Binding-site contacts:
Ligand atom O3 contacts residue NAG1 of chain 2.E at 1.4 Å.
Ligand atom N2 contacts residue NAG1 of chain 2.E at 3.6 Å.
Ligand atom C2 contacts residue NAG1 of chain 2.E at 3.6 Å.
Ligand atom C8 contacts residue NAG1 of chain 2.E at 4.2 Å.
Ligand atom C7 contacts residue NAG1 of chain 2.E at 3.6 Å.
Ligand atom C3 contacts residue NAG1 of chain 2.E at 2.8 Å.
Ligand atom O4 contacts residue NAG1 of chain 2.E at 3.6 Å.
Ligand atom C8 contacts residue THR108 of chain 2.A at 3.4 Å.
Ligand atom O7 contacts residue NAG1 of chain 2.E at 3.7 Å.
Ligand atom C8 contacts residue TRP109 of chain 2.A at 4.1 Å (hydrophobic).
Ligand atom C4 contacts residue NAG1 of chain 2.E at 3.8 Å.
Ligand atom N2 contacts residue TRP109 of chain 2.A at 4.3 Å.

This protein binds this small molecule.
Small molecule (SMILES): CC(=O)N[C@@H]1[C@@H](O)[C@H](O)[C@@H](CO)O[C@H]1O

Sequence of chain 2.A:
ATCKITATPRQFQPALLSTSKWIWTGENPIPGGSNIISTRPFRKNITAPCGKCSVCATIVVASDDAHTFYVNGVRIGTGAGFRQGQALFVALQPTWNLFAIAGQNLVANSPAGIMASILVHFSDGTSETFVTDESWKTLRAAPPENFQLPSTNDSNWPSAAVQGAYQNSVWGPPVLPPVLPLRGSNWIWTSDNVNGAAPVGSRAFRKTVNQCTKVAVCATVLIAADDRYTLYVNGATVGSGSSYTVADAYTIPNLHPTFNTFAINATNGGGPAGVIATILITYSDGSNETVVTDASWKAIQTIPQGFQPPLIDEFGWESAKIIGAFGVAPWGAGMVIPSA